A protein and the small-molecule ligand that binds it are described below.
Small molecule (SMILES): CC(=O)N[C@@H]1[C@@H](O)[C@H](O)[C@@H](CO)O[C@H]1O

Sequence of chain 1.E:
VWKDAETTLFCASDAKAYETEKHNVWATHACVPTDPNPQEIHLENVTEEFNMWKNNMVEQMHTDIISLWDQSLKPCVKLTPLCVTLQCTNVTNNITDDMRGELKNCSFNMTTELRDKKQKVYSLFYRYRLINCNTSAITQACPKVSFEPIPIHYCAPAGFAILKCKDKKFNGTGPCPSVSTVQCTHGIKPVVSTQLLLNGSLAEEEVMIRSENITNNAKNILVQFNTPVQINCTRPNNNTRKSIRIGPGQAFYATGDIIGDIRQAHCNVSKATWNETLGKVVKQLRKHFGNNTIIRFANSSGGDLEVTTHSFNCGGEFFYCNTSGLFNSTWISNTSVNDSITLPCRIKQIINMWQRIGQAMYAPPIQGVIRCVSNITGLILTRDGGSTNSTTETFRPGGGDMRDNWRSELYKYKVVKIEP

Binding-site contacts:
Ligand atom C5 contacts residue ASN167 of chain 1.I at 3.6 Å.
Ligand atom C3 contacts residue ASN167 of chain 1.I at 3.9 Å.
Ligand atom C1 contacts residue ASN167 of chain 1.I at 1.4 Å.
Ligand atom O5 contacts residue ASN167 of chain 1.I at 2.4 Å (h-bond).
Ligand atom C4 contacts residue ASN167 of chain 1.I at 4.3 Å.
Ligand atom O6 contacts residue ILE279 of chain 1.E at 4.3 Å.
Ligand atom C7 contacts residue ASN167 of chain 1.I at 3.8 Å.
Ligand atom C2 contacts residue ASN167 of chain 1.I at 2.7 Å.
Ligand atom N2 contacts residue ASN167 of chain 1.I at 3.1 Å (h-bond).
Ligand atom O7 contacts residue ASN167 of chain 1.I at 4.2 Å.

Sequence of chain 1.I:
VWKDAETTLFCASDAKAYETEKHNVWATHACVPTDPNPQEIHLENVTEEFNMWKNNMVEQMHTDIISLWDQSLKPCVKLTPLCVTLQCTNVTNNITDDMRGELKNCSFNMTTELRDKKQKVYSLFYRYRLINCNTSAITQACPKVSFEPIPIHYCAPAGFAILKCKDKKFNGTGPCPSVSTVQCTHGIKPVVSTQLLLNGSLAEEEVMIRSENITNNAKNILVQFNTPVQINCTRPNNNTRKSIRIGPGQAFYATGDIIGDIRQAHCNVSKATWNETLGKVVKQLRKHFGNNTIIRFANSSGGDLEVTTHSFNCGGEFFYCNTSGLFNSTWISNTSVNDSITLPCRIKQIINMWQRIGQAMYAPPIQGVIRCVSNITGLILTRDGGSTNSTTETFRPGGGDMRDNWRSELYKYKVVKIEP